The small molecule below binds the protein below.
Small molecule (SMILES): CC(=O)N[C@@H]1[C@@H](O)[C@H](O)[C@@H](CO)O[C@H]1O

Binding-site contacts:
Ligand atom C3 contacts residue ASN87 of chain 1.C at 3.8 Å.
Ligand atom C4 contacts residue ASN87 of chain 1.C at 4.2 Å.
Ligand atom C1 contacts residue ASN87 of chain 1.C at 1.4 Å.
Ligand atom C7 contacts residue ASN87 of chain 1.C at 3.0 Å.
Ligand atom C7 contacts residue GLU86 of chain 1.C at 4.5 Å.
Ligand atom C5 contacts residue ASN87 of chain 1.C at 3.7 Å.
Ligand atom O5 contacts residue ASN87 of chain 1.C at 2.4 Å (h-bond).
Ligand atom N2 contacts residue ASN87 of chain 1.C at 2.9 Å (h-bond).
Ligand atom O7 contacts residue ASN87 of chain 1.C at 3.0 Å (h-bond).
Ligand atom C8 contacts residue ASN87 of chain 1.C at 3.6 Å.
Ligand atom C2 contacts residue ASN87 of chain 1.C at 2.5 Å.
Ligand atom C8 contacts residue GLU86 of chain 1.C at 3.6 Å.

Sequence of chain 1.C:
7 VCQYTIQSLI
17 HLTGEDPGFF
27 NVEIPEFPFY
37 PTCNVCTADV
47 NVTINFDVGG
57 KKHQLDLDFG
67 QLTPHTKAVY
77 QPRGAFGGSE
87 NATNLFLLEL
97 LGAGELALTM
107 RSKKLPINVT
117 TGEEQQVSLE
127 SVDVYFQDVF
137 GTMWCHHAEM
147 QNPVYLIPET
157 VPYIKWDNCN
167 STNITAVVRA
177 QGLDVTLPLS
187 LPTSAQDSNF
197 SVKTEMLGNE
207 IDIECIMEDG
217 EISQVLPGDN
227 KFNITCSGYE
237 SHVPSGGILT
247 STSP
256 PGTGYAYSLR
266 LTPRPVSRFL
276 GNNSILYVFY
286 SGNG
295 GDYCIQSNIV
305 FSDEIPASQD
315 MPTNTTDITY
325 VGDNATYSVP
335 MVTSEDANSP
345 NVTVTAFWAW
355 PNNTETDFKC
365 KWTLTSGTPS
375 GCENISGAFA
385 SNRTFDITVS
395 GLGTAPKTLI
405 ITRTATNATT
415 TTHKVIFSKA